A protein and the small-molecule ligand that binds it are described below.
Small molecule (SMILES): CC(=O)N[C@H]1[C@H](O[C@H]2[C@H](O)[C@@H](NC(C)=O)CO[C@@H]2CO)O[C@H](CO)[C@@H](O)[C@@H]1O

Binding-site contacts:
Ligand atom C6 contacts residue ASN27 of chain 2.O at 4.4 Å.
Ligand atom O5 contacts residue GLN19 of chain 2.O at 3.5 Å (h-bond).
Ligand atom C2 contacts residue ASN27 of chain 2.O at 2.8 Å.
Ligand atom O6 contacts residue ARG314 of chain 2.O at 4.0 Å.
Ligand atom C3 contacts residue ASN27 of chain 2.O at 4.0 Å.
Ligand atom O5 contacts residue ASN27 of chain 2.O at 2.4 Å (h-bond).
Ligand atom N2 contacts residue ASN27 of chain 2.O at 3.3 Å (h-bond).
Ligand atom C5 contacts residue GLN19 of chain 2.O at 4.3 Å.
Ligand atom O6 contacts residue ASN27 of chain 2.O at 4.2 Å.
Ligand atom C1 contacts residue GLN19 of chain 2.O at 4.3 Å.
Ligand atom C1 contacts residue ASN27 of chain 2.O at 1.5 Å.
Ligand atom O6 contacts residue GLN19 of chain 2.O at 3.6 Å (h-bond).
Ligand atom C6 contacts residue GLN19 of chain 2.O at 3.3 Å.
Ligand atom C4 contacts residue ASN27 of chain 2.O at 4.4 Å.
Ligand atom C7 contacts residue ASN27 of chain 2.O at 4.5 Å.
Ligand atom C5 contacts residue ASN27 of chain 2.O at 3.6 Å.

Sequence of chain 2.O:
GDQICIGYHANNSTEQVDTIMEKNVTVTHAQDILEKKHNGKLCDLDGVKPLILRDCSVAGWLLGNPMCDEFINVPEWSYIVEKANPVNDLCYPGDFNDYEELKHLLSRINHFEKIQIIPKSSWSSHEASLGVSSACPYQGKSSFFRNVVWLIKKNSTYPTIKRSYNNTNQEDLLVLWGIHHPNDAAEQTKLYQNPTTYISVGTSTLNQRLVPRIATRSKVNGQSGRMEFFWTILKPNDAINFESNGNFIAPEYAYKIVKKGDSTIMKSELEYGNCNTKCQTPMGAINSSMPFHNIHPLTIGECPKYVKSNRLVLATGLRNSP